Sequence of chain 1.B:
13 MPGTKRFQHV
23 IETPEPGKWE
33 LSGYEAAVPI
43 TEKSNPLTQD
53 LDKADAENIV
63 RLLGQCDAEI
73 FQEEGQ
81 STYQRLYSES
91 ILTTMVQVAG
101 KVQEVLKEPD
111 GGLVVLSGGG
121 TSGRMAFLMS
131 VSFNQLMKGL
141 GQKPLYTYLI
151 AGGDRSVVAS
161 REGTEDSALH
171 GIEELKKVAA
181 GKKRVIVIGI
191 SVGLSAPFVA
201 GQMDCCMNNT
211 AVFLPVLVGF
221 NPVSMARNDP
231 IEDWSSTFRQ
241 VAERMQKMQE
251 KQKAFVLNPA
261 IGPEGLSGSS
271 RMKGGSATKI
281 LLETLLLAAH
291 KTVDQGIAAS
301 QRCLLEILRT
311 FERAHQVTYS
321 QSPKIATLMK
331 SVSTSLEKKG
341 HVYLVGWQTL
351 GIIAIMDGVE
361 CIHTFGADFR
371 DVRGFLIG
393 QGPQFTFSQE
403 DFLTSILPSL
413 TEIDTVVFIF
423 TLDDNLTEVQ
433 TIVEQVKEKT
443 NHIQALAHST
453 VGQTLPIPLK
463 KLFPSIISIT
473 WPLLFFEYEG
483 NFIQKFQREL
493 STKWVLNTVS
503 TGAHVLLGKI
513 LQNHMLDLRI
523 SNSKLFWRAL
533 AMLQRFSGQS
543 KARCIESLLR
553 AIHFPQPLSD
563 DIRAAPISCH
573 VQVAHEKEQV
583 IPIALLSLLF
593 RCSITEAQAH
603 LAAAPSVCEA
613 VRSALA

A small-molecule ligand and the protein it binds are described below.
Small molecule (SMILES): CC#C[C@H]1CN(S(=O)(=O)c2ccc(N)nc2)CCN1c1ccc(S(=O)(=O)NC)cc1

Binding-site contacts:
Ligand atom C16 contacts residue ALA533 of chain 1.B at 3.7 Å (hydrophobic).
Ligand atom C1 contacts residue GLU44 of chain 1.B at 3.5 Å.
Ligand atom N4 contacts residue PRO41 of chain 1.B at 3.6 Å.
Ligand atom O3 contacts residue ARG537 of chain 1.B at 2.8 Å (salt-bridge).
Ligand atom C14 contacts residue PRO41 of chain 1.B at 3.7 Å (hydrophobic).
Ligand atom C8 contacts residue ALA533 of chain 1.B at 3.4 Å (hydrophobic).
Ligand atom O4 contacts residue ALA533 of chain 1.B at 3.8 Å.
Ligand atom C14 contacts residue GLY193 of chain 1.B at 3.7 Å.
Ligand atom N3 contacts residue HIS516 of chain 1.B at 3.8 Å.
Ligand atom C19 contacts residue TRP529 of chain 1.B at 3.3 Å (hydrophobic).
Ligand atom C11 contacts residue HIS516 of chain 1.B at 2.5 Å.
Ligand atom C14 contacts residue ARG227 of chain 1.B at 3.8 Å.
Ligand atom O1 contacts residue TRP529 of chain 1.B at 3.6 Å.
Ligand atom O4 contacts residue ARG537 of chain 1.B at 3.5 Å (salt-bridge).
Ligand atom N5 contacts residue GLY193 of chain 1.B at 2.9 Å (h-bond).
Ligand atom C9 contacts residue ALA533 of chain 1.B at 3.3 Å (hydrophobic).
Ligand atom C1 contacts residue ARG530 of chain 1.B at 3.8 Å.
Ligand atom O2 contacts residue LYS526 of chain 1.B at 3.4 Å.
Ligand atom C13 contacts residue GLY193 of chain 1.B at 3.8 Å.
Ligand atom O3 contacts residue VAL40 of chain 1.B at 3.4 Å.
Ligand atom O2 contacts residue ARG227 of chain 1.B at 3.7 Å.
Ligand atom C19 contacts residue ALA533 of chain 1.B at 3.8 Å (hydrophobic).
Ligand atom N5 contacts residue ARG227 of chain 1.B at 3.5 Å (salt-bridge).
Ligand atom N5 contacts residue MET225 of chain 1.B at 2.8 Å (h-bond).
Ligand atom O1 contacts residue ASP229 of chain 1.B at 3.5 Å (salt-bridge).
Ligand atom C6 contacts residue GLU44 of chain 1.B at 3.4 Å.
Ligand atom N5 contacts residue ASN221 of chain 1.B at 3.5 Å (h-bond).
Ligand atom N2 contacts residue TRP529 of chain 1.B at 3.4 Å.
Ligand atom C7 contacts residue GLU44 of chain 1.B at 3.8 Å.
Ligand atom C5 contacts residue ALA533 of chain 1.B at 3.6 Å (hydrophobic).
Ligand atom C8 contacts residue TYR36 of chain 1.B at 3.6 Å (hydrophobic).
Ligand atom C18 contacts residue TRP529 of chain 1.B at 3.4 Å (hydrophobic).
Ligand atom O1 contacts residue ARG227 of chain 1.B at 3.7 Å.
Ligand atom S2 contacts residue ARG537 of chain 1.B at 3.8 Å.
Ligand atom N4 contacts residue MET225 of chain 1.B at 3.8 Å.
Ligand atom N5 contacts residue PRO41 of chain 1.B at 3.8 Å.
Ligand atom C14 contacts residue MET225 of chain 1.B at 3.7 Å (hydrophobic).
Ligand atom O3 contacts residue TYR36 of chain 1.B at 3.8 Å.
Ligand atom O2 contacts residue TRP529 of chain 1.B at 3.6 Å.
Ligand atom N4 contacts residue ARG227 of chain 1.B at 3.5 Å.